Sequence of chain 1.A:
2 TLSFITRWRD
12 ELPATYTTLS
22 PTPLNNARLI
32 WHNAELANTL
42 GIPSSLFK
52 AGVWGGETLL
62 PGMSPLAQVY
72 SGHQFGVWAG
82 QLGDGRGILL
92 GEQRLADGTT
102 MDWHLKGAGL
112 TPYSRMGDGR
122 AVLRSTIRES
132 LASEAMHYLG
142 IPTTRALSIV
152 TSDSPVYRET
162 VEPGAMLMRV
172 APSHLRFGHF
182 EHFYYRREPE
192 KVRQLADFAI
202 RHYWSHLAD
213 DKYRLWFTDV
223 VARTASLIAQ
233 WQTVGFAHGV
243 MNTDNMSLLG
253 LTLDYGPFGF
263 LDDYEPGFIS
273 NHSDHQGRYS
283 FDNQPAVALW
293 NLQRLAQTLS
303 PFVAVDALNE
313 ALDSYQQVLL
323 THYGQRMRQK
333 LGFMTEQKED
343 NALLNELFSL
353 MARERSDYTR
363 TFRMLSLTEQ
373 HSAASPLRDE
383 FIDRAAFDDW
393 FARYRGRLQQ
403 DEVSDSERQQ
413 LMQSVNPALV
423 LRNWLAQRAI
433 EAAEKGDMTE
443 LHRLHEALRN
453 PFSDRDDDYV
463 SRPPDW

The protein below binds the small molecule below.
Small molecule (SMILES): Nc1ncnc2c1ncn2[C@@H]1O[C@H](CO[P](=O)(O)O[P](=O)(O)NP(=O)(O)O)[C@@H](O)[C@H]1O

Binding-site contacts:
Ligand atom O2B contacts residue ARG87 of chain 1.A at 3.0 Å (salt-bridge).
Ligand atom PA contacts residue ASP256 of chain 1.A at 3.3 Å.
Ligand atom O1A contacts residue ASN247 of chain 1.A at 3.4 Å (h-bond).
Ligand atom O2G contacts residue ARG170 of chain 1.A at 2.8 Å (salt-bridge).
Ligand atom O1A contacts residue MN1 of chain 1.C at 2.3 Å.
Ligand atom C2 contacts residue SER115 of chain 1.A at 3.5 Å.
Ligand atom O1G contacts residue ASN247 of chain 1.A at 3.4 Å (h-bond).
Ligand atom N6 contacts residue ARG121 of chain 1.A at 3.4 Å (salt-bridge).
Ligand atom O3A contacts residue ASP256 of chain 1.A at 3.2 Å (salt-bridge).
Ligand atom O2B contacts residue LYS107 of chain 1.A at 3.0 Å (salt-bridge).
Ligand atom N6 contacts residue ASP119 of chain 1.A at 3.1 Å (salt-bridge).
Ligand atom O2B contacts residue MN1 of chain 1.D at 2.3 Å.
Ligand atom O2A contacts residue ASP256 of chain 1.A at 3.3 Å (salt-bridge).
Ligand atom O1B contacts residue ARG87 of chain 1.A at 2.7 Å (salt-bridge).
Ligand atom O2G contacts residue ARG177 of chain 1.A at 2.8 Å (salt-bridge).
Ligand atom O3' contacts residue LEU83 of chain 1.A at 3.5 Å.
Ligand atom O4' contacts residue ARG116 of chain 1.A at 3.4 Å (salt-bridge).
Ligand atom C2 contacts residue GLY86 of chain 1.A at 3.2 Å.
Ligand atom C3' contacts residue TYR71 of chain 1.A at 3.5 Å (hydrophobic).
Ligand atom O1G contacts residue ARG177 of chain 1.A at 2.9 Å (salt-bridge).
Ligand atom O1A contacts residue ASP256 of chain 1.A at 3.1 Å (salt-bridge).
Ligand atom O1G contacts residue MN1 of chain 1.C at 2.1 Å.
Ligand atom O1G contacts residue ASP256 of chain 1.A at 3.2 Å (salt-bridge).
Ligand atom PB contacts residue MN1 of chain 1.D at 3.5 Å.
Ligand atom N1 contacts residue GLY120 of chain 1.A at 3.0 Å (h-bond).
Ligand atom O3G contacts residue LYS107 of chain 1.A at 2.7 Å (salt-bridge).
Ligand atom O2A contacts residue MN1 of chain 1.D at 2.3 Å.
Ligand atom O3' contacts residue GLY84 of chain 1.A at 2.6 Å (h-bond).
Ligand atom O2B contacts residue ASP256 of chain 1.A at 3.3 Å (salt-bridge).
Ligand atom O2' contacts residue GLY86 of chain 1.A at 3.0 Å (h-bond).
Ligand atom O2' contacts residue GLY84 of chain 1.A at 3.1 Å (h-bond).
Ligand atom C3' contacts residue GLY84 of chain 1.A at 3.5 Å.
Ligand atom PG contacts residue MN1 of chain 1.C at 3.4 Å.
Ligand atom PA contacts residue MN1 of chain 1.C at 2.9 Å.
Ligand atom N1 contacts residue ASP119 of chain 1.A at 3.4 Å (salt-bridge).
Ligand atom PA contacts residue MN1 of chain 1.D at 3.4 Å.
Ligand atom O3A contacts residue MN1 of chain 1.C at 2.5 Å.
Ligand atom N6 contacts residue ARG159 of chain 1.A at 3.3 Å (salt-bridge).
Ligand atom O3G contacts residue ASP256 of chain 1.A at 3.3 Å.
Ligand atom O3G contacts residue ARG170 of chain 1.A at 2.8 Å (salt-bridge).